Binding-site contacts:
Ligand atom C contacts residue PHE197 of chain 1.A at 4.0 Å (hydrophobic).
Ligand atom N contacts residue ASN1 of chain 1.B at 1.3 Å.
Ligand atom O contacts residue ASN1 of chain 1.B at 4.5 Å.
Ligand atom CA contacts residue ASN1 of chain 1.B at 2.4 Å.
Ligand atom CA contacts residue TRP224 of chain 1.A at 3.9 Å (hydrophobic).
Ligand atom N contacts residue PHE197 of chain 1.A at 4.3 Å.
Ligand atom C contacts residue TRP224 of chain 1.A at 4.1 Å (hydrophobic).
Ligand atom O contacts residue PHE197 of chain 1.A at 4.4 Å.
Ligand atom O contacts residue TRP224 of chain 1.A at 3.6 Å.
Ligand atom N contacts residue TRP224 of chain 1.A at 3.7 Å.
Ligand atom O contacts residue TYR302 of chain 1.A at 4.4 Å.
Ligand atom C contacts residue ASN1 of chain 1.B at 3.7 Å.

A protein and the small-molecule ligand that binds it are described below.
Small molecule (SMILES): NCC(=O)O

Sequence of chain 1.A:
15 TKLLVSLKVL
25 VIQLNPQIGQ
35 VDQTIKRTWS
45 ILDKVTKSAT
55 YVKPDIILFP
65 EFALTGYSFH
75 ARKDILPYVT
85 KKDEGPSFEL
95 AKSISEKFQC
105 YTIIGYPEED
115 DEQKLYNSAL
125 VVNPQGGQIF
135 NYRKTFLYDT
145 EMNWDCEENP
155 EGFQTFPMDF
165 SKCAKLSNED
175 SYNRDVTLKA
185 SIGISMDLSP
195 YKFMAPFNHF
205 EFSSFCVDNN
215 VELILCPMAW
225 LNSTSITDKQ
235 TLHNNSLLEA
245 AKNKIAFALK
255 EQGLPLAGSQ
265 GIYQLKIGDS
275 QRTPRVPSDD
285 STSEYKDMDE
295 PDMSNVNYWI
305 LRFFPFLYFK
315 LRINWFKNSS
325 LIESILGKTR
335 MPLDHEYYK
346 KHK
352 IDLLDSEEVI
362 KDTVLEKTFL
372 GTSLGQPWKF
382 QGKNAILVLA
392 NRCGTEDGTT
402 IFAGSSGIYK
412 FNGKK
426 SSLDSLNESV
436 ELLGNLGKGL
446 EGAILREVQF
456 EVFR